A protein and the small-molecule ligand that binds it are described below.
Small molecule (SMILES): CC(=O)N[C@@H]1[C@@H](O)[C@H](O)[C@@H](CO)O[C@H]1O

Binding-site contacts:
Ligand atom N2 contacts residue ASN798 of chain 1.A at 2.9 Å (h-bond).
Ligand atom O5 contacts residue ASN798 of chain 1.A at 2.4 Å (h-bond).
Ligand atom C6 contacts residue SER800 of chain 1.A at 4.5 Å.
Ligand atom O5 contacts residue SER800 of chain 1.A at 3.5 Å (h-bond).
Ligand atom C7 contacts residue ASN798 of chain 1.A at 3.9 Å.
Ligand atom C3 contacts residue ASN798 of chain 1.A at 3.8 Å.
Ligand atom C5 contacts residue SER800 of chain 1.A at 3.7 Å.
Ligand atom C1 contacts residue ASN798 of chain 1.A at 1.4 Å.
Ligand atom C2 contacts residue ASN798 of chain 1.A at 2.4 Å.
Ligand atom C1 contacts residue SER800 of chain 1.A at 3.4 Å.
Ligand atom O6 contacts residue GLN801 of chain 1.A at 3.7 Å.
Ligand atom O7 contacts residue ASN798 of chain 1.A at 4.4 Å.
Ligand atom C5 contacts residue ASN798 of chain 1.A at 3.7 Å.
Ligand atom C4 contacts residue ASN798 of chain 1.A at 4.2 Å.
Ligand atom C6 contacts residue GLN801 of chain 1.A at 3.6 Å.

Sequence of chain 1.A:
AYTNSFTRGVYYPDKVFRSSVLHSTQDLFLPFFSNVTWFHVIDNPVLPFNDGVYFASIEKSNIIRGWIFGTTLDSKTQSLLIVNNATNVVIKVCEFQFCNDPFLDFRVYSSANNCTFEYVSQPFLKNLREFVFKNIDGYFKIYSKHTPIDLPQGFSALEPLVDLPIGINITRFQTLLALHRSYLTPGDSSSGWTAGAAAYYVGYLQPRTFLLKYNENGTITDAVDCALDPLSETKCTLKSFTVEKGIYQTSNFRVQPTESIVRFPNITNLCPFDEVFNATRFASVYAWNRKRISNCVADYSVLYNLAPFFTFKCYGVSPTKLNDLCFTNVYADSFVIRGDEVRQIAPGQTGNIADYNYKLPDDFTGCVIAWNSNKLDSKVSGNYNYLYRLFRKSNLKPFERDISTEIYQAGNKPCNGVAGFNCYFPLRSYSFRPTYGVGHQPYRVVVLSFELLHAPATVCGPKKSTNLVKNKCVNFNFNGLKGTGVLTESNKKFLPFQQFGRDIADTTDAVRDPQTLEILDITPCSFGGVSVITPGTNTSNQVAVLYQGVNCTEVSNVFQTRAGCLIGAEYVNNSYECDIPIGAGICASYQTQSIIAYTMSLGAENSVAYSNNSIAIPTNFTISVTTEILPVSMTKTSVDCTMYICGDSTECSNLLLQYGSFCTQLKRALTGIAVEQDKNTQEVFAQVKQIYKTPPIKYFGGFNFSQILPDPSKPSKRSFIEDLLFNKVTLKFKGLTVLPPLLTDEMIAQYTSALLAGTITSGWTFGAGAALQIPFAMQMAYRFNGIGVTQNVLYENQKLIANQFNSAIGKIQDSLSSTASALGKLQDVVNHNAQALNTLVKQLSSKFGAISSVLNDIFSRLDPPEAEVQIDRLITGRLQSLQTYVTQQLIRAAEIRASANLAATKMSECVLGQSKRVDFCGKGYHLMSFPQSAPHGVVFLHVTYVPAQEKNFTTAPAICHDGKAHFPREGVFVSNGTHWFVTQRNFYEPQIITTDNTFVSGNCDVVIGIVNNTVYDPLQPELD